A protein and the small-molecule ligand that binds it are described below.
Small molecule (SMILES): CC(=O)N[C@H]1[C@H](O[C@H]2[C@H](O)[C@@H](NC(C)=O)CO[C@@H]2CO[C@@H]2O[C@@H](C)[C@@H](O)[C@@H](O)[C@@H]2O)O[C@H](CO)[C@@H](O)[C@@H]1O

Sequence of chain 20.B:
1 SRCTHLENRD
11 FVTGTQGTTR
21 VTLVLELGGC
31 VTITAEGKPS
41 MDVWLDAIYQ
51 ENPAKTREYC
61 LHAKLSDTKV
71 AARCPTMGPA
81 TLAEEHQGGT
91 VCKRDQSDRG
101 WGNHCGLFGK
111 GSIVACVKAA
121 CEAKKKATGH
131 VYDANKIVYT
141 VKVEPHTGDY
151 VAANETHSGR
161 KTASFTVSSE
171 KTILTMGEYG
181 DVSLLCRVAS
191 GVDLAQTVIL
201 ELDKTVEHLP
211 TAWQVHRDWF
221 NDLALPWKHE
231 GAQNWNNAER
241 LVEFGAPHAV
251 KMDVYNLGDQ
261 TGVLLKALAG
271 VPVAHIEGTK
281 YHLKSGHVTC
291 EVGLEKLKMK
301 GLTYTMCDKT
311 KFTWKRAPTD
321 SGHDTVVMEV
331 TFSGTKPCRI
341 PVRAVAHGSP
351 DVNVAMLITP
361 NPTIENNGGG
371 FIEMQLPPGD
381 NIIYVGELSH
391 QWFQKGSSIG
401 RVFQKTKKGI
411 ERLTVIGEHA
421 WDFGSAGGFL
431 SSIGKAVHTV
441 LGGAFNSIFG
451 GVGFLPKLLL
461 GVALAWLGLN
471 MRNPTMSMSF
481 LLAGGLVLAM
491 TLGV

Binding-site contacts:
Ligand atom C1 contacts residue HIS104 of chain 20.B at 3.7 Å.
Ligand atom C2 contacts residue ASN154 of chain 20.A at 2.4 Å.
Ligand atom C3 contacts residue ASN154 of chain 20.A at 3.8 Å.
Ligand atom C7 contacts residue ASN154 of chain 20.A at 3.4 Å.
Ligand atom C4 contacts residue HIS104 of chain 20.B at 4.5 Å.
Ligand atom C8 contacts residue ASN154 of chain 20.A at 3.7 Å.
Ligand atom O5 contacts residue HIS104 of chain 20.B at 3.1 Å.
Ligand atom C6 contacts residue HIS104 of chain 20.B at 3.5 Å.
Ligand atom C4 contacts residue ASN154 of chain 20.A at 4.2 Å.
Ligand atom C8 contacts residue HIS104 of chain 20.B at 4.5 Å.
Ligand atom O7 contacts residue ASN154 of chain 20.A at 3.4 Å (h-bond).
Ligand atom C6 contacts residue VAL250 of chain 20.B at 4.3 Å (hydrophobic).
Ligand atom O5 contacts residue ASN154 of chain 20.A at 2.3 Å (h-bond).
Ligand atom N2 contacts residue ASN154 of chain 20.A at 2.9 Å (h-bond).
Ligand atom C5 contacts residue HIS104 of chain 20.B at 3.2 Å.
Ligand atom C5 contacts residue ASN154 of chain 20.A at 3.6 Å.
Ligand atom C1 contacts residue ASN154 of chain 20.A at 1.4 Å.

Sequence of chain 20.A:
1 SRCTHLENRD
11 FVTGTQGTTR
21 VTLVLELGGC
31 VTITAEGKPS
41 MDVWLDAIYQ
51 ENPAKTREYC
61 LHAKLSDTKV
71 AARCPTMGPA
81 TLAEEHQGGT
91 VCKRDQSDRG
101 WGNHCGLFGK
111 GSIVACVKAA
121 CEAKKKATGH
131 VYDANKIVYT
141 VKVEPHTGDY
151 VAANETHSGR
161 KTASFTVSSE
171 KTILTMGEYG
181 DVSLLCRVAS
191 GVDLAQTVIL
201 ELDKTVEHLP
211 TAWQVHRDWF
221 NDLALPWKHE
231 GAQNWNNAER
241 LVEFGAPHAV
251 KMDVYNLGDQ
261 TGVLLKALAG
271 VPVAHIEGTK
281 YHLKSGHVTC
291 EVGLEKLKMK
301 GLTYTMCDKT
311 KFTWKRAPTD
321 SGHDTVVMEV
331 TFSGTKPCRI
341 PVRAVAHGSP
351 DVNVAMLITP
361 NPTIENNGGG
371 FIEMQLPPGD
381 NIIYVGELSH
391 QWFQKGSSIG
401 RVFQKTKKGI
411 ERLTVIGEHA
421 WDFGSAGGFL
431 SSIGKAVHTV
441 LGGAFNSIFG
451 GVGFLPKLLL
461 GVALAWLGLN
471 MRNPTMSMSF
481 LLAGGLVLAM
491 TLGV